Binding-site contacts:
Ligand atom C47 contacts residue SER59 of chain 1.B at 3.5 Å.
Ligand atom C51 contacts residue ILE81 of chain 1.B at 3.3 Å (hydrophobic).
Ligand atom F08 contacts residue LYS46 of chain 1.B at 3.4 Å.
Ligand atom C20 contacts residue ALA86 of chain 1.B at 3.6 Å (hydrophobic).
Ligand atom C31 contacts residue VAL31 of chain 1.B at 3.2 Å (hydrophobic).
Ligand atom C13 contacts residue ALA44 of chain 1.B at 3.4 Å (hydrophobic).
Ligand atom N22 contacts residue GLY89 of chain 1.B at 3.4 Å.
Ligand atom C49 contacts residue ALA55 of chain 1.B at 3.4 Å (hydrophobic).
Ligand atom F08 contacts residue ALA44 of chain 1.B at 3.5 Å.
Ligand atom N19 contacts residue TYR85 of chain 1.B at 3.5 Å.
Ligand atom N03 contacts residue ASP152 of chain 1.B at 3.1 Å (salt-bridge).
Ligand atom O01 contacts residue GLY154 of chain 1.B at 2.6 Å (h-bond).
Ligand atom C31 contacts residue CYS23 of chain 1.B at 1.8 Å (hydrophobic).
Ligand atom C42 contacts residue PHE153 of chain 1.B at 3.3 Å (hydrophobic).
Ligand atom C48 contacts residue SER59 of chain 1.B at 3.1 Å.
Ligand atom C30 contacts residue CYS23 of chain 1.B at 2.7 Å (hydrophobic).
Ligand atom N19 contacts residue ALA86 of chain 1.B at 2.9 Å (h-bond).
Ligand atom N21 contacts residue ALA86 of chain 1.B at 2.6 Å (h-bond).
Ligand atom C20 contacts residue TYR85 of chain 1.B at 3.6 Å (hydrophobic).
Ligand atom N22 contacts residue ALA86 of chain 1.B at 3.5 Å (h-bond).
Ligand atom N12 contacts residue VAL31 of chain 1.B at 3.6 Å.
Ligand atom N11 contacts residue VAL31 of chain 1.B at 3.5 Å.
Ligand atom O53 contacts residue LYS46 of chain 1.B at 3.0 Å (salt-bridge).
Ligand atom C06 contacts residue THR83 of chain 1.B at 3.5 Å.
Ligand atom F40 contacts residue ASP152 of chain 1.B at 2.9 Å.
Ligand atom O53 contacts residue HIS159 of chain 1.B at 3.1 Å (h-bond).
Ligand atom C18 contacts residue GLU84 of chain 1.B at 3.6 Å.
Ligand atom O01 contacts residue ASP152 of chain 1.B at 3.1 Å.
Ligand atom C29 contacts residue CYS23 of chain 1.B at 3.1 Å (hydrophobic).
Ligand atom C04 contacts residue LYS46 of chain 1.B at 3.6 Å.
Ligand atom C13 contacts residue THR83 of chain 1.B at 3.2 Å.
Ligand atom N28 contacts residue CYS23 of chain 1.B at 3.3 Å (h-bond).
Ligand atom O38 contacts residue TYR85 of chain 1.B at 2.8 Å (h-bond).
Ligand atom N22 contacts residue TYR85 of chain 1.B at 3.4 Å (h-bond).
Ligand atom O01 contacts residue PHE153 of chain 1.B at 2.9 Å (h-bond).
Ligand atom C43 contacts residue PHE153 of chain 1.B at 3.6 Å (hydrophobic).
Ligand atom N21 contacts residue TYR85 of chain 1.B at 3.5 Å.
Ligand atom C47 contacts residue PHE69 of chain 1.B at 3.6 Å (hydrophobic).
Ligand atom C06 contacts residue LYS46 of chain 1.B at 3.5 Å.
Ligand atom F40 contacts residue CYS151 of chain 1.B at 3.1 Å.

Sequence of chain 1.B:
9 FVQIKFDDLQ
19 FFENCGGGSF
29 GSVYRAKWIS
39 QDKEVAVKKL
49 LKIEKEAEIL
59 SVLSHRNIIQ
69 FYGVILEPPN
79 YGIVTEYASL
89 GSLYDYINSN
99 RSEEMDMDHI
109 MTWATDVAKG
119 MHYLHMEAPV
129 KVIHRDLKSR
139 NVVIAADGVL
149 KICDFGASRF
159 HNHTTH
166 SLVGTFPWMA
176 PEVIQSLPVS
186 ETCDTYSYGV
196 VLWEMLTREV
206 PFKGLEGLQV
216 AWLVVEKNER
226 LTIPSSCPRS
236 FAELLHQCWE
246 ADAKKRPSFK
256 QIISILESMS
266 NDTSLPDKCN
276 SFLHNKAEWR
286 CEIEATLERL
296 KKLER

A small-molecule ligand and the protein it binds are described below.
Small molecule (SMILES): CCC(=O)NCCCOc1n[nH]c2ncc(-c3cn(-c4c(F)ccc(NS(=O)(=O)c5cccc(-c6ccccc6)c5)c4F)nn3)cc12